Binding-site contacts:
Ligand atom C8 contacts residue ASN16 of chain 1.A at 4.1 Å.
Ligand atom C5 contacts residue ASN16 of chain 1.A at 3.7 Å.
Ligand atom C8 contacts residue THR18 of chain 1.A at 3.2 Å.
Ligand atom N2 contacts residue ASN16 of chain 1.A at 2.7 Å (h-bond).
Ligand atom C1 contacts residue ASN16 of chain 1.A at 1.4 Å.
Ligand atom O7 contacts residue ASN32 of chain 1.A at 4.0 Å.
Ligand atom O5 contacts residue ASN16 of chain 1.A at 2.4 Å (h-bond).
Ligand atom C7 contacts residue ASN16 of chain 1.A at 4.0 Å.
Ligand atom C2 contacts residue ASN16 of chain 1.A at 2.5 Å.
Ligand atom C7 contacts residue THR18 of chain 1.A at 4.3 Å.
Ligand atom C3 contacts residue ASN16 of chain 1.A at 3.8 Å.
Ligand atom C4 contacts residue ASN16 of chain 1.A at 4.3 Å.

Sequence of chain 1.A:
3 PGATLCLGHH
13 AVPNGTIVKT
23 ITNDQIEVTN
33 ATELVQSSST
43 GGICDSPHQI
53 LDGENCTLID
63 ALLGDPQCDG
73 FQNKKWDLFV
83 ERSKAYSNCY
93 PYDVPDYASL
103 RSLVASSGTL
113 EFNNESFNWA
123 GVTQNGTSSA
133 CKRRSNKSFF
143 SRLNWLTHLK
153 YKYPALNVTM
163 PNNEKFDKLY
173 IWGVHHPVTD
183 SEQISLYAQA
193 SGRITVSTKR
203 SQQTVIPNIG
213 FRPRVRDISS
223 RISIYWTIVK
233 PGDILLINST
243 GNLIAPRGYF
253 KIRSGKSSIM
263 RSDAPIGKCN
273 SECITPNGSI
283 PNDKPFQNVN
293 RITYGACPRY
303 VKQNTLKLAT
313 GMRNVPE

This small molecule binds to this protein.
Small molecule (SMILES): CC(=O)N[C@@H]1[C@@H](O)[C@H](O)[C@@H](CO)O[C@H]1O